Sequence of chain 11.E:
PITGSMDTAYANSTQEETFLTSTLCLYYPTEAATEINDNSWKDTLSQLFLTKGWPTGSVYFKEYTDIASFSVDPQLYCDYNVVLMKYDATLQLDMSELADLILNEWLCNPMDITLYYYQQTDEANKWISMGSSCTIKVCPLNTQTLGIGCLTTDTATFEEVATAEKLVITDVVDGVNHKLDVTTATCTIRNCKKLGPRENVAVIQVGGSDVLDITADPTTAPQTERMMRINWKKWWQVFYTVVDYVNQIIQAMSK

The small molecule below binds the protein below.
Small molecule (SMILES): CC(=O)N[C@H]1[C@H](O[C@H]2[C@H](O)[C@@H](NC(C)=O)CO[C@@H]2CO)O[C@H](CO)[C@@H](O)[C@@H]1O

Binding-site contacts:
Ligand atom N2 contacts residue ASN12 of chain 11.E at 3.8 Å.
Ligand atom C2 contacts residue ASN12 of chain 11.E at 3.3 Å.
Ligand atom O7 contacts residue ASN12 of chain 11.E at 3.6 Å.
Ligand atom C1 contacts residue ASN12 of chain 11.E at 2.2 Å.
Ligand atom C5 contacts residue ASN12 of chain 11.E at 4.1 Å.
Ligand atom O5 contacts residue ASN12 of chain 11.E at 2.7 Å (h-bond).
Ligand atom C7 contacts residue ASN12 of chain 11.E at 3.9 Å.